Binding-site contacts:
Ligand atom C11 contacts residue SER83 of chain 1.C at 3.3 Å.
Ligand atom C43 contacts residue PHE502 of chain 1.C at 3.7 Å (hydrophobic).
Ligand atom C11 contacts residue GLN61 of chain 1.C at 3.8 Å.
Ligand atom O16 contacts residue PRO82 of chain 1.C at 4.1 Å.
Ligand atom C57 contacts residue GLN61 of chain 1.C at 3.9 Å.
Ligand atom C19 contacts residue TRD1 of chain 1.KA at 3.7 Å.
Ligand atom O5 contacts residue MET56 of chain 1.C at 3.8 Å.
Ligand atom C11 contacts residue ALA84 of chain 1.C at 3.8 Å (hydrophobic).
Ligand atom C7 contacts residue GLN61 of chain 1.C at 4.1 Å.
Ligand atom O6 contacts residue SER83 of chain 1.C at 2.6 Å (h-bond).
Ligand atom C18 contacts residue MET56 of chain 1.C at 3.5 Å (hydrophobic).
Ligand atom O6 contacts residue PRO82 of chain 1.C at 3.9 Å.
Ligand atom O2 contacts residue VAL85 of chain 1.C at 3.7 Å.
Ligand atom O61 contacts residue MET53 of chain 1.C at 4.1 Å.
Ligand atom C40 contacts residue PHE505 of chain 1.C at 3.6 Å (hydrophobic).
Ligand atom C28 contacts residue PHE502 of chain 1.C at 3.8 Å (hydrophobic).
Ligand atom O61 contacts residue GLN61 of chain 1.C at 3.6 Å (h-bond).
Ligand atom C43 contacts residue PHE505 of chain 1.C at 4.1 Å (hydrophobic).
Ligand atom O5 contacts residue PHE62 of chain 1.C at 4.1 Å.
Ligand atom C31 contacts residue TRD1 of chain 1.KA at 3.8 Å.
Ligand atom C25 contacts residue MET53 of chain 1.C at 4.0 Å (hydrophobic).
Ligand atom O16 contacts residue TRD1 of chain 1.KA at 3.5 Å.
Ligand atom C34 contacts residue PHE502 of chain 1.C at 3.7 Å (hydrophobic).
Ligand atom C1 contacts residue TRD1 of chain 1.KA at 3.9 Å.
Ligand atom C18 contacts residue TRD1 of chain 1.KA at 4.0 Å.
Ligand atom O6 contacts residue ALA84 of chain 1.C at 3.8 Å.
Ligand atom O61 contacts residue ALA57 of chain 1.C at 3.5 Å.
Ligand atom C8 contacts residue GLN61 of chain 1.C at 3.9 Å.
Ligand atom C22 contacts residue MET56 of chain 1.C at 4.1 Å (hydrophobic).
Ligand atom O6 contacts residue GLN61 of chain 1.C at 3.8 Å.
Ligand atom O61 contacts residue PHE62 of chain 1.C at 3.7 Å.
Ligand atom O55 contacts residue TRD1 of chain 1.KA at 4.0 Å.
Ligand atom C25 contacts residue TRD1 of chain 1.KA at 3.9 Å.
Ligand atom O49 contacts residue TRD1 of chain 1.KA at 3.5 Å.
Ligand atom O2 contacts residue GLN61 of chain 1.C at 3.1 Å (h-bond).
Ligand atom C9 contacts residue GLN61 of chain 1.C at 3.9 Å.
Ligand atom C34 contacts residue VAL49 of chain 1.C at 3.9 Å (hydrophobic).
Ligand atom O5 contacts residue PRO82 of chain 1.C at 4.0 Å.
Ligand atom O61 contacts residue MET56 of chain 1.C at 3.8 Å.
Ligand atom C37 contacts residue PHE502 of chain 1.C at 4.1 Å (hydrophobic).

This small molecule binds to this protein.
Small molecule (SMILES): CCCCCCCCCCO[C@@H]1O[C@H](CO)[C@@H](O[C@H]2O[C@H](CO)[C@@H](O)[C@H](O)[C@H]2O)[C@H](O)[C@H]1O

Sequence of chain 1.C:
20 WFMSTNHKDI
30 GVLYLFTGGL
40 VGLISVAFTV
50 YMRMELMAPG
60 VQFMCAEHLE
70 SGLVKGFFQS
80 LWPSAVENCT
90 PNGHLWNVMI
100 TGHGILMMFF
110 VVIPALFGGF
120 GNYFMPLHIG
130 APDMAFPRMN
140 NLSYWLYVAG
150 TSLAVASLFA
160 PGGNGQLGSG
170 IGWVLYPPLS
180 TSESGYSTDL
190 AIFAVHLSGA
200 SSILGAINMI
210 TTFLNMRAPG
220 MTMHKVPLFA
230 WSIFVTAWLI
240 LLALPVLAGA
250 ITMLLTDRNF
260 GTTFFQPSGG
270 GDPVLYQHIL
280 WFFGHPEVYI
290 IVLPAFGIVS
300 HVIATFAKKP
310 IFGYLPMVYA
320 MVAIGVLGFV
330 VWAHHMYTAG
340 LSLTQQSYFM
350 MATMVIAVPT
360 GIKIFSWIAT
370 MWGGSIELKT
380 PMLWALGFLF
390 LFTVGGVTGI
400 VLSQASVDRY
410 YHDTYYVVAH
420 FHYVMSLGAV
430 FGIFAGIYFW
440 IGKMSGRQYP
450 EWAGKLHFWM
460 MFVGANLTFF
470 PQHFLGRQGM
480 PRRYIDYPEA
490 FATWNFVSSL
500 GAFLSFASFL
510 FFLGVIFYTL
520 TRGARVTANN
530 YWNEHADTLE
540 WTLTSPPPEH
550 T